A small-molecule ligand and the protein it binds are described below.
Small molecule (SMILES): CCO/N=C/c1ccc(OCC[C@@H](C)CCN2CCN(c3ccnc(C(N)=O)c3)C2=O)cc1

Sequence of chain 51.A:
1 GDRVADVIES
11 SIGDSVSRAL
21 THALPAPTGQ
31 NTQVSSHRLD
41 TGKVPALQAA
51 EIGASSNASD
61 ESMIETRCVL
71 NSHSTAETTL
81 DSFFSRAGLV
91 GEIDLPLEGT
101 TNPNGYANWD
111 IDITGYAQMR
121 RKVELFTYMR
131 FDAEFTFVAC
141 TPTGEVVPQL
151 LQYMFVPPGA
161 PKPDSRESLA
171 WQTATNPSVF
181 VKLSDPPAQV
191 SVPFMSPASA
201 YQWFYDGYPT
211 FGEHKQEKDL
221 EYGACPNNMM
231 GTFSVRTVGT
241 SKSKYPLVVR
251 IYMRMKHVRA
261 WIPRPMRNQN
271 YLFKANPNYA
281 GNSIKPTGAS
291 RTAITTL

Sequence of chain 52.C:
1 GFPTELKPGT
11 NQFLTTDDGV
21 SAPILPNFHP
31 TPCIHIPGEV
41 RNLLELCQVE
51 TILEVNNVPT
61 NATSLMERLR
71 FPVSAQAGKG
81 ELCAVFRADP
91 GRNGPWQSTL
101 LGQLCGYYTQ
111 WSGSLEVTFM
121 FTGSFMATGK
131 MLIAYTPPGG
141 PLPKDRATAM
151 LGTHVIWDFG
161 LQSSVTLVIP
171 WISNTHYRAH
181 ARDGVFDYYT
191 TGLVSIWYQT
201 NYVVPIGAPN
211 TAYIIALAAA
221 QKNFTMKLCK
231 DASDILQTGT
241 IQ

Sequence of chain 51.C:
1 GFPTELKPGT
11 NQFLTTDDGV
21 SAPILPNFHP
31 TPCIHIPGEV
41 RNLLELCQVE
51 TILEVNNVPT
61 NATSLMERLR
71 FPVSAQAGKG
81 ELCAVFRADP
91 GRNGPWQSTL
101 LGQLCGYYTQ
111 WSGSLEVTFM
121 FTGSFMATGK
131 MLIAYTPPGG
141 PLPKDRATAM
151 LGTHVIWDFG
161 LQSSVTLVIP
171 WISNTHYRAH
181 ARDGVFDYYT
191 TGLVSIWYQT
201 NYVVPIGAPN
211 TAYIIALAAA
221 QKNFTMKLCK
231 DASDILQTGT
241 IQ

Binding-site contacts:
Ligand atom CAI contacts residue PHE135 of chain 51.A at 3.7 Å (hydrophobic).
Ligand atom CAY contacts residue ASP112 of chain 51.A at 3.8 Å.
Ligand atom CAG contacts residue ASN228 of chain 51.A at 3.6 Å.
Ligand atom CAL contacts residue PHE155 of chain 51.A at 3.6 Å (hydrophobic).
Ligand atom OAE contacts residue ILE113 of chain 51.A at 3.3 Å (h-bond).
Ligand atom OAD contacts residue LYS274 of chain 51.A at 3.1 Å (salt-bridge).
Ligand atom CAH contacts residue ASN228 of chain 51.A at 3.4 Å.
Ligand atom CAY contacts residue THR114 of chain 51.A at 3.8 Å.
Ligand atom CAS contacts residue TYR201 of chain 51.A at 3.5 Å (hydrophobic).
Ligand atom CBB contacts residue ILE111 of chain 51.A at 3.6 Å (hydrophobic).
Ligand atom CAA contacts residue PRO177 of chain 51.A at 3.5 Å (hydrophobic).
Ligand atom NAU contacts residue PHE155 of chain 51.A at 3.7 Å.
Ligand atom CAT contacts residue ASN228 of chain 51.A at 3.5 Å.
Ligand atom OAX contacts residue ILE111 of chain 51.A at 3.5 Å.
Ligand atom CAN contacts residue PRO177 of chain 51.A at 3.4 Å (hydrophobic).
Ligand atom NBG contacts residue TRP203 of chain 51.A at 3.3 Å.
Ligand atom NAC contacts residue ASP112 of chain 51.A at 2.5 Å (salt-bridge).
Ligand atom CAZ contacts residue TRP203 of chain 51.A at 3.5 Å (hydrophobic).
Ligand atom CAA contacts residue TYR153 of chain 51.A at 3.5 Å (hydrophobic).
Ligand atom CBC contacts residue ASN228 of chain 51.A at 3.8 Å.
Ligand atom CAA contacts residue SER178 of chain 51.A at 3.5 Å.
Ligand atom CAG contacts residue GLN202 of chain 51.A at 3.3 Å.
Ligand atom CAG contacts residue TRP203 of chain 51.A at 3.7 Å (hydrophobic).
Ligand atom OAE contacts residue ASP112 of chain 51.A at 3.6 Å.
Ligand atom OAD contacts residue ALA275 of chain 51.A at 3.2 Å.
Ligand atom CAK contacts residue PHE135 of chain 51.A at 3.6 Å (hydrophobic).
Ligand atom CAA contacts residue VAL179 of chain 51.A at 3.2 Å (hydrophobic).
Ligand atom CAS contacts residue TRP203 of chain 51.A at 3.8 Å (hydrophobic).
Ligand atom CAN contacts residue PHE155 of chain 51.A at 3.8 Å (hydrophobic).
Ligand atom OAX contacts residue MET195 of chain 51.A at 3.6 Å.
Ligand atom CAL contacts residue ILE111 of chain 51.A at 3.7 Å (hydrophobic).
Ligand atom CAH contacts residue TRP203 of chain 51.A at 3.5 Å (hydrophobic).
Ligand atom CAO contacts residue ILE111 of chain 51.A at 3.8 Å (hydrophobic).
Ligand atom CAH contacts residue GLN202 of chain 51.A at 3.2 Å.
Ligand atom NAC contacts residue THR114 of chain 51.A at 3.3 Å (h-bond).
Ligand atom CAT contacts residue TRP203 of chain 51.A at 3.6 Å (hydrophobic).
Ligand atom CAP contacts residue ILE111 of chain 51.A at 3.8 Å (hydrophobic).
Ligand atom CBC contacts residue TRP203 of chain 51.A at 3.6 Å (hydrophobic).
Ligand atom CAO contacts residue PHE135 of chain 51.A at 3.8 Å (hydrophobic).
Ligand atom CAJ contacts residue PHE155 of chain 51.A at 3.7 Å (hydrophobic).